Sequence of chain 1.K:
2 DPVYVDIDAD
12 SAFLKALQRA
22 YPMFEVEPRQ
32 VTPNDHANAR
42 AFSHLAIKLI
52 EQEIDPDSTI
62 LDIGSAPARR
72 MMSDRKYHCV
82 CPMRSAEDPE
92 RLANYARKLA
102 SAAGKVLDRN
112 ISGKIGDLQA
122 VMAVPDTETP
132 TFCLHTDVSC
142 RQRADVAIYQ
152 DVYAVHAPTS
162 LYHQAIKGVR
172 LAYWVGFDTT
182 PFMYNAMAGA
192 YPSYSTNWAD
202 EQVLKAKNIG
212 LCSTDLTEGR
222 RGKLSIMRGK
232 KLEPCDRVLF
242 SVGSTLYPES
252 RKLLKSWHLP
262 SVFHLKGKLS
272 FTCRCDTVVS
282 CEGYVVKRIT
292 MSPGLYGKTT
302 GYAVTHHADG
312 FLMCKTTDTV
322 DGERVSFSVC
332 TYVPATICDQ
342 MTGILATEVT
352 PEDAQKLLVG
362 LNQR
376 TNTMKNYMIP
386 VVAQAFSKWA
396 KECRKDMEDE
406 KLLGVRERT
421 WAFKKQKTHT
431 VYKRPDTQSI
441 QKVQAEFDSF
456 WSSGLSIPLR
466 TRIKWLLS

Binding-site contacts:
Ligand atom C6 contacts residue TYR154 of chain 1.J at 3.8 Å (hydrophobic).
Ligand atom O2' contacts residue ALA40 of chain 1.J at 3.8 Å.
Ligand atom N3 contacts residue TYR248 of chain 1.J at 3.7 Å.
Ligand atom O2B contacts residue ARG70 of chain 1.J at 2.7 Å (salt-bridge).
Ligand atom C6 contacts residue GLU250 of chain 1.J at 3.8 Å.
Ligand atom CM7 contacts residue TYR248 of chain 1.J at 3.8 Å (hydrophobic).
Ligand atom O3C contacts residue HIS37 of chain 1.J at 3.1 Å (h-bond).
Ligand atom O1B contacts residue MG1 of chain 1.ZA at 2.8 Å.
Ligand atom PA contacts residue TYR248 of chain 1.J at 3.6 Å.
Ligand atom C6 contacts residue TYR248 of chain 1.J at 3.6 Å (hydrophobic).
Ligand atom O1C contacts residue MG1 of chain 1.ZA at 2.1 Å.
Ligand atom O2' contacts residue TYR285 of chain 1.J at 3.0 Å (h-bond).
Ligand atom O3A contacts residue MG1 of chain 1.ZA at 3.9 Å.
Ligand atom N7 contacts residue TYR248 of chain 1.J at 3.7 Å.
Ligand atom N1 contacts residue TYR248 of chain 1.J at 3.6 Å.
Ligand atom O4' contacts residue VAL243 of chain 1.J at 3.8 Å.
Ligand atom O2A contacts residue TYR248 of chain 1.J at 3.6 Å.
Ligand atom O3A contacts residue ARG41 of chain 1.J at 3.4 Å (salt-bridge).
Ligand atom PC contacts residue MG1 of chain 1.ZA at 3.6 Å.
Ligand atom PC contacts residue HIS37 of chain 1.J at 3.8 Å.
Ligand atom O3B contacts residue ARG41 of chain 1.J at 3.7 Å.
Ligand atom N1 contacts residue TYR154 of chain 1.J at 3.5 Å.
Ligand atom N2 contacts residue PHE241 of chain 1.J at 3.8 Å.
Ligand atom C2 contacts residue GLU250 of chain 1.J at 3.4 Å.
Ligand atom PB contacts residue MG1 of chain 1.ZA at 3.7 Å.
Ligand atom O1C contacts residue HIS37 of chain 1.J at 3.4 Å (h-bond).
Ligand atom N2 contacts residue GLU250 of chain 1.J at 3.1 Å (salt-bridge).
Ligand atom O3B contacts residue ARG70 of chain 1.J at 3.7 Å.
Ligand atom C2 contacts residue TYR248 of chain 1.J at 3.7 Å (hydrophobic).
Ligand atom C4 contacts residue TYR248 of chain 1.J at 3.6 Å (hydrophobic).
Ligand atom O1A contacts residue TYR248 of chain 1.J at 2.9 Å (h-bond).
Ligand atom O3' contacts residue ARG41 of chain 1.J at 3.8 Å.
Ligand atom O2A contacts residue ARG92 of chain 1.J at 3.2 Å (salt-bridge).
Ligand atom N1 contacts residue GLU250 of chain 1.J at 2.8 Å (salt-bridge).
Ligand atom O2' contacts residue ASP152 of chain 1.J at 3.8 Å.
Ligand atom C2' contacts residue ASP152 of chain 1.J at 3.8 Å.
Ligand atom O3C contacts residue ARG41 of chain 1.J at 3.1 Å (salt-bridge).
Ligand atom C2 contacts residue TYR154 of chain 1.J at 3.6 Å (hydrophobic).
Ligand atom C5 contacts residue TYR248 of chain 1.J at 3.5 Å (hydrophobic).
Ligand atom CM7 contacts residue SAH1 of chain 1.XA at 3.5 Å.

Sequence of chain 1.J:
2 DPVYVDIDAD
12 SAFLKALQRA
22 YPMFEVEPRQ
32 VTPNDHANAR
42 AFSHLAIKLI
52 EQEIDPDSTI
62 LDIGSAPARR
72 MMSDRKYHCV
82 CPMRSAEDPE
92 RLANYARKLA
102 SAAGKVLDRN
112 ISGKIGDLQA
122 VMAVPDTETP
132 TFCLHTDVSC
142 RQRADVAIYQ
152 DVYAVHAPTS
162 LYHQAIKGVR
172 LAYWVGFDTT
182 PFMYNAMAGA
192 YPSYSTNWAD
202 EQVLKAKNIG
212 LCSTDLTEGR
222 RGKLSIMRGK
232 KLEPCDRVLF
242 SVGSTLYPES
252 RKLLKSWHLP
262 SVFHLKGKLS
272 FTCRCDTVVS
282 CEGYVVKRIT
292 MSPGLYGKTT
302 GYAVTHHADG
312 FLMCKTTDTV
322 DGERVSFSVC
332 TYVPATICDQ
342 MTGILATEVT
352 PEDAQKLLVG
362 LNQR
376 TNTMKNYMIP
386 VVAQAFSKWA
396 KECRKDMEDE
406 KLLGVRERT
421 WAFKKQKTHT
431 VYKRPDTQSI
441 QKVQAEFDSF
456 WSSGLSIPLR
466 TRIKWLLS

The small molecule below binds the protein below.
Small molecule (SMILES): C[n+]1cn([C@@H]2O[C@H](CO[P](=O)(O)O[P](=O)(O)OP(=O)(O)O)[C@@H](O)[C@H]2O)c2nc(N)[nH]c(=O)c21